The protein below binds the small molecule below.
Small molecule (SMILES): CC(=O)N[C@H]1[C@H](O[C@H]2[C@H](O)[C@@H](NC(C)=O)CO[C@@H]2CO)O[C@H](CO)[C@@H](O)[C@@H]1O

Binding-site contacts:
Ligand atom C8 contacts residue CYS133 of chain 2.C at 4.0 Å (hydrophobic).
Ligand atom O7 contacts residue CYS133 of chain 2.C at 3.7 Å.
Ligand atom C8 contacts residue GLU109 of chain 2.C at 3.4 Å.
Ligand atom C2 contacts residue ASN130 of chain 2.C at 2.4 Å.
Ligand atom C1 contacts residue GLU109 of chain 2.C at 4.4 Å.
Ligand atom C6 contacts residue GLU129 of chain 2.C at 3.9 Å.
Ligand atom C8 contacts residue SER177 of chain 2.C at 3.9 Å.
Ligand atom C7 contacts residue ASN130 of chain 2.C at 3.1 Å.
Ligand atom O6 contacts residue ARG263 of chain 2.C at 4.0 Å.
Ligand atom C8 contacts residue SER179 of chain 2.C at 3.9 Å.
Ligand atom C1 contacts residue ASN130 of chain 2.C at 1.4 Å.
Ligand atom O7 contacts residue ASN130 of chain 2.C at 2.9 Å (h-bond).
Ligand atom C2 contacts residue ARG263 of chain 2.C at 3.6 Å.
Ligand atom C8 contacts residue ASN130 of chain 2.C at 4.3 Å.
Ligand atom C7 contacts residue GLU109 of chain 2.C at 3.9 Å.
Ligand atom C3 contacts residue ASN130 of chain 2.C at 3.7 Å.
Ligand atom N2 contacts residue GLU109 of chain 2.C at 4.0 Å.
Ligand atom C3 contacts residue ARG263 of chain 2.C at 3.9 Å.
Ligand atom C5 contacts residue ASN130 of chain 2.C at 3.6 Å.
Ligand atom C8 contacts residue NAG1 of chain 2.E at 4.1 Å.
Ligand atom O5 contacts residue ASN130 of chain 2.C at 2.2 Å (h-bond).
Ligand atom O7 contacts residue ARG263 of chain 2.C at 3.7 Å.
Ligand atom C7 contacts residue CYS133 of chain 2.C at 4.2 Å (hydrophobic).
Ligand atom O7 contacts residue SER177 of chain 2.C at 4.4 Å.
Ligand atom C8 contacts residue ARG263 of chain 2.C at 4.4 Å.
Ligand atom C8 contacts residue CYS178 of chain 2.C at 3.7 Å (hydrophobic).
Ligand atom O6 contacts residue ASN130 of chain 2.C at 3.9 Å.
Ligand atom O3 contacts residue ARG263 of chain 2.C at 2.9 Å (salt-bridge).
Ligand atom N2 contacts residue SER177 of chain 2.C at 4.4 Å.
Ligand atom C4 contacts residue ASN130 of chain 2.C at 4.1 Å.
Ligand atom C7 contacts residue SER177 of chain 2.C at 4.0 Å.
Ligand atom C4 contacts residue ARG263 of chain 2.C at 4.5 Å.
Ligand atom C7 contacts residue ASN107 of chain 2.C at 4.1 Å.
Ligand atom O6 contacts residue NAG1 of chain 2.E at 4.0 Å.
Ligand atom C7 contacts residue ARG263 of chain 2.C at 3.6 Å.
Ligand atom N2 contacts residue ASN130 of chain 2.C at 2.9 Å (h-bond).
Ligand atom C8 contacts residue ASN107 of chain 2.C at 4.0 Å.
Ligand atom O7 contacts residue ASN107 of chain 2.C at 3.5 Å (h-bond).
Ligand atom O6 contacts residue GLU129 of chain 2.C at 2.8 Å (salt-bridge).
Ligand atom N2 contacts residue ARG263 of chain 2.C at 3.5 Å (salt-bridge).

Sequence of chain 2.C:
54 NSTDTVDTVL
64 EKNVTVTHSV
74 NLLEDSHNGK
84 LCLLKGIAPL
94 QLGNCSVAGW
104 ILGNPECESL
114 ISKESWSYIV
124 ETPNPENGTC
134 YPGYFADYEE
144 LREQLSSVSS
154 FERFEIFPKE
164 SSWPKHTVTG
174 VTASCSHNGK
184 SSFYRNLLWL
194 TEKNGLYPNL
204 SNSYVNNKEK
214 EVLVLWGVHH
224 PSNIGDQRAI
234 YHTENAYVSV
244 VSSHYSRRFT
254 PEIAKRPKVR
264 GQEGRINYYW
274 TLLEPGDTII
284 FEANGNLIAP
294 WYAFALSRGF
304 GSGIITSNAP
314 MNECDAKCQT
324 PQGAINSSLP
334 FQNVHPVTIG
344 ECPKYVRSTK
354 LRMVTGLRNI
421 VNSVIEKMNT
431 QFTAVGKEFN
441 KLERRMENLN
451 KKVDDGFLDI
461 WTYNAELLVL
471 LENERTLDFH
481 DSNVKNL